Binding-site contacts:
Ligand atom C3 contacts residue ASN80 of chain 1.C at 3.6 Å.
Ligand atom C2 contacts residue ASN80 of chain 1.C at 2.3 Å.
Ligand atom C8 contacts residue LEU79 of chain 1.C at 3.4 Å (hydrophobic).
Ligand atom C5 contacts residue ASN80 of chain 1.C at 3.6 Å.
Ligand atom C4 contacts residue ASN80 of chain 1.C at 4.2 Å.
Ligand atom C1 contacts residue ASN80 of chain 1.C at 1.3 Å.
Ligand atom C7 contacts residue ASN80 of chain 1.C at 3.2 Å.
Ligand atom C1 contacts residue HIS119 of chain 1.C at 3.6 Å.
Ligand atom C5 contacts residue HIS119 of chain 1.C at 4.3 Å.
Ligand atom C8 contacts residue ASN80 of chain 1.C at 3.4 Å.
Ligand atom C8 contacts residue PRO78 of chain 1.C at 4.4 Å (hydrophobic).
Ligand atom O7 contacts residue ASN80 of chain 1.C at 3.9 Å.
Ligand atom O5 contacts residue HIS119 of chain 1.C at 3.8 Å.
Ligand atom O5 contacts residue ASN80 of chain 1.C at 2.4 Å (h-bond).
Ligand atom N2 contacts residue ASN80 of chain 1.C at 2.5 Å (h-bond).

Sequence of chain 1.C:
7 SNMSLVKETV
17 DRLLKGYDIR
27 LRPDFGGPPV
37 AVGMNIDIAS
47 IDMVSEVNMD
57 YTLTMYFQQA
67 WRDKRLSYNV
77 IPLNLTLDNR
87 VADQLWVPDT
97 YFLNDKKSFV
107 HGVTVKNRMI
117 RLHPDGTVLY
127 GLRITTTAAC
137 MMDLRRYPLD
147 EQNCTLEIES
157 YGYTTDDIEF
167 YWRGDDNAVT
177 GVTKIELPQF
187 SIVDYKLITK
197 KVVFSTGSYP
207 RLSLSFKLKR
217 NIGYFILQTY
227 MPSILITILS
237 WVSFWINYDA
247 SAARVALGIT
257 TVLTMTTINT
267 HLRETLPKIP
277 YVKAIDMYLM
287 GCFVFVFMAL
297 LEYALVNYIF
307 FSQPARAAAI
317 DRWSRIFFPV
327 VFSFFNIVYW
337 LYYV

The protein below binds the small molecule below.
Small molecule (SMILES): CC(=O)N[C@@H]1[C@@H](O)[C@H](O)[C@@H](CO)O[C@H]1O